The protein below binds the small molecule below.
Small molecule (SMILES): CC(=O)N[C@H]1[C@H](O[C@H]2[C@H](O)[C@@H](NC(C)=O)CO[C@@H]2CO)O[C@H](CO)[C@@H](O)[C@@H]1O

Sequence of chain 1.E:
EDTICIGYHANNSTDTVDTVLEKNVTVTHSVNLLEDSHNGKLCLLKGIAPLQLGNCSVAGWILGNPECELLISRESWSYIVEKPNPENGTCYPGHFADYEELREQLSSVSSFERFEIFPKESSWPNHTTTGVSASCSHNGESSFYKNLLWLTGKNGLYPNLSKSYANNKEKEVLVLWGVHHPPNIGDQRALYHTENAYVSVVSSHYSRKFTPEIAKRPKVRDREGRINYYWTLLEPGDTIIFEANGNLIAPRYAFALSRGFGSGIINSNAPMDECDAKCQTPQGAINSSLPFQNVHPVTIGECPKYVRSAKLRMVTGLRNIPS

Binding-site contacts:
Ligand atom C7 contacts residue ASN55 of chain 1.E at 3.2 Å.
Ligand atom C1 contacts residue ASN55 of chain 1.E at 1.4 Å.
Ligand atom O5 contacts residue GLU87 of chain 1.E at 4.3 Å.
Ligand atom O7 contacts residue ASN55 of chain 1.E at 3.1 Å (h-bond).
Ligand atom O5 contacts residue ASN55 of chain 1.E at 2.3 Å (h-bond).
Ligand atom C4 contacts residue ASN55 of chain 1.E at 4.1 Å.
Ligand atom C5 contacts residue ASN55 of chain 1.E at 3.6 Å.
Ligand atom N2 contacts residue ASN55 of chain 1.E at 2.8 Å (h-bond).
Ligand atom C3 contacts residue ASN55 of chain 1.E at 3.7 Å.
Ligand atom C8 contacts residue ASN55 of chain 1.E at 4.0 Å.
Ligand atom C2 contacts residue ASN55 of chain 1.E at 2.4 Å.